This small molecule binds to this protein.
Small molecule (SMILES): CC(=O)N[C@@H]1[C@@H](O)[C@H](O)[C@@H](CO)O[C@H]1O

Binding-site contacts:
Ligand atom O7 contacts residue ASN195 of chain 1.D at 4.2 Å.
Ligand atom C2 contacts residue ASN195 of chain 1.D at 2.4 Å.
Ligand atom N2 contacts residue ASN195 of chain 1.D at 2.9 Å (h-bond).
Ligand atom C7 contacts residue ASN195 of chain 1.D at 3.3 Å.
Ligand atom C1 contacts residue ASN195 of chain 1.D at 1.4 Å.
Ligand atom C7 contacts residue THR212 of chain 1.D at 4.5 Å.
Ligand atom C7 contacts residue SER211 of chain 1.D at 3.6 Å.
Ligand atom C8 contacts residue LYS194 of chain 1.D at 4.3 Å.
Ligand atom O7 contacts residue LYS194 of chain 1.D at 3.4 Å (salt-bridge).
Ligand atom C8 contacts residue ASN195 of chain 1.D at 3.2 Å.
Ligand atom C2 contacts residue SER211 of chain 1.D at 4.2 Å.
Ligand atom O7 contacts residue SER211 of chain 1.D at 3.4 Å.
Ligand atom C7 contacts residue LYS194 of chain 1.D at 3.8 Å.
Ligand atom O5 contacts residue ASN195 of chain 1.D at 2.4 Å (h-bond).
Ligand atom O7 contacts residue THR212 of chain 1.D at 3.3 Å.
Ligand atom C4 contacts residue ASN195 of chain 1.D at 4.2 Å.
Ligand atom C3 contacts residue ASN195 of chain 1.D at 3.8 Å.
Ligand atom C5 contacts residue ASN195 of chain 1.D at 3.7 Å.
Ligand atom C1 contacts residue SER211 of chain 1.D at 4.1 Å.
Ligand atom N2 contacts residue SER211 of chain 1.D at 3.2 Å (h-bond).

Sequence of chain 1.D:
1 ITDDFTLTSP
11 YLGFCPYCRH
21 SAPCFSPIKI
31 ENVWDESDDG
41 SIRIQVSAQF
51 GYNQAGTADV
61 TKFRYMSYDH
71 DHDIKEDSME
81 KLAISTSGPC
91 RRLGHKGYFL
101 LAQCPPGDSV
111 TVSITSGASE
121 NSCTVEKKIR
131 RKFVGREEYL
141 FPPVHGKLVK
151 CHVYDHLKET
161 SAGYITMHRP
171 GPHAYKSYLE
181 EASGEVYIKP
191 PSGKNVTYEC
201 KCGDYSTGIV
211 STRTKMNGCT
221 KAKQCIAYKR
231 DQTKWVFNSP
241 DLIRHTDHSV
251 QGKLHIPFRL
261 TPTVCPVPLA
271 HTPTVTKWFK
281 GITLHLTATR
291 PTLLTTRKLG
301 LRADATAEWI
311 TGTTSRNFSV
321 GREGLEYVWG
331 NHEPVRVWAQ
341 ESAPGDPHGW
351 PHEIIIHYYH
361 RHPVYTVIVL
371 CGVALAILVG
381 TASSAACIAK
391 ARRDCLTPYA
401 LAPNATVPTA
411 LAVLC